Sequence of chain 1.I:
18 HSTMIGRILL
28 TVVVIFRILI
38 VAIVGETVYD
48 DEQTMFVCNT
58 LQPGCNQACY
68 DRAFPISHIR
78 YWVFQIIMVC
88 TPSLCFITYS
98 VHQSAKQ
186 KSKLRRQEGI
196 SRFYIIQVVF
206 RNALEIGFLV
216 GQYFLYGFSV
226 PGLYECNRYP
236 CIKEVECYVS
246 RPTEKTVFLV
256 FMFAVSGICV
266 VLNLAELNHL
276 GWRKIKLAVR

Binding-site contacts:
Ligand atom CAC contacts residue LMT1 of chain 1.DD at 3.9 Å.
Ligand atom CBF contacts residue PHE223 of chain 1.I at 4.1 Å (hydrophobic).
Ligand atom OAG contacts residue PHE223 of chain 1.I at 4.3 Å.
Ligand atom CAR contacts residue PHE223 of chain 1.I at 4.3 Å (hydrophobic).
Ligand atom CAT contacts residue PHE223 of chain 1.I at 3.8 Å (hydrophobic).
Ligand atom OAG contacts residue SER224 of chain 1.I at 3.9 Å.
Ligand atom CAB contacts residue VAL266 of chain 1.I at 4.2 Å (hydrophobic).
Ligand atom CAC contacts residue PHE258 of chain 1.I at 4.0 Å (hydrophobic).
Ligand atom CAS contacts residue PHE223 of chain 1.I at 3.7 Å (hydrophobic).
Ligand atom CAO contacts residue ALA259 of chain 1.I at 4.4 Å (hydrophobic).
Ligand atom CAB contacts residue ILE263 of chain 1.I at 3.7 Å (hydrophobic).
Ligand atom CAU contacts residue PHE223 of chain 1.I at 3.8 Å (hydrophobic).

The small molecule below binds the protein below.
Small molecule (SMILES): CC(C)CCC[C@@H](C)[C@H]1CC[C@H]2[C@@H]3CC=C4C[C@@H](OC(=O)CCC(=O)O)CC[C@]4(C)[C@H]3CC[C@]12C